Binding-site contacts:
Ligand atom C6 contacts residue GLU44 of chain 1.A at 4.0 Å.
Ligand atom C5 contacts residue ASN125 of chain 1.A at 3.7 Å.
Ligand atom O5 contacts residue ASN125 of chain 1.A at 2.4 Å (h-bond).
Ligand atom C1 contacts residue ASN125 of chain 1.A at 1.4 Å.
Ligand atom O7 contacts residue ASN125 of chain 1.A at 4.1 Å.
Ligand atom C8 contacts residue LYS151 of chain 1.A at 3.7 Å.
Ligand atom C2 contacts residue ASN125 of chain 1.A at 2.4 Å.
Ligand atom C7 contacts residue ASN125 of chain 1.A at 3.7 Å.
Ligand atom C4 contacts residue ASN125 of chain 1.A at 4.2 Å.
Ligand atom O6 contacts residue GLU44 of chain 1.A at 3.3 Å (salt-bridge).
Ligand atom O7 contacts residue ARG113 of chain 1.A at 3.8 Å.
Ligand atom C8 contacts residue ARG113 of chain 1.A at 3.6 Å.
Ligand atom N2 contacts residue ASN125 of chain 1.A at 2.9 Å (h-bond).
Ligand atom C3 contacts residue ASN125 of chain 1.A at 3.8 Å.
Ligand atom C7 contacts residue ARG113 of chain 1.A at 3.8 Å.
Ligand atom N2 contacts residue ARG113 of chain 1.A at 4.2 Å.

Sequence of chain 1.A:
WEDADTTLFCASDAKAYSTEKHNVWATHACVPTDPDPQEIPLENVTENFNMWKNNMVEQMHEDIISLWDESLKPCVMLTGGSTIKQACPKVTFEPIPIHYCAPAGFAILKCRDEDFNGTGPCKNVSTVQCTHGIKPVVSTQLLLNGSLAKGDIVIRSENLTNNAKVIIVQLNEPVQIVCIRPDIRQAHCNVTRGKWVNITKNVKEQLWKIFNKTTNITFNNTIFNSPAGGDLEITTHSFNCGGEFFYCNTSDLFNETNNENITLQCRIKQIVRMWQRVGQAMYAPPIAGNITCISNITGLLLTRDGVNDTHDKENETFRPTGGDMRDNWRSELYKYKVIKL

A small-molecule ligand and the protein it binds are described below.
Small molecule (SMILES): CC(=O)N[C@@H]1[C@@H](O)[C@H](O)[C@@H](CO)O[C@H]1O